This protein binds this small molecule.
Small molecule (SMILES): Nc1ncnc2c1ncn2[C@@H]1O[C@H](CO[P](=O)(O)O[P](=O)(O)CP(=O)(O)O)[C@@H](O)[C@H]1O

Binding-site contacts:
Ligand atom PA contacts residue ASN66 of chain 1.B at 3.8 Å.
Ligand atom PG contacts residue MG1 of chain 1.J at 3.2 Å.
Ligand atom C3B contacts residue MG1 of chain 1.J at 3.8 Å.
Ligand atom O3A contacts residue MG1 of chain 1.J at 3.3 Å.
Ligand atom C8 contacts residue ILE98 of chain 1.B at 3.7 Å (hydrophobic).
Ligand atom O5' contacts residue ASN66 of chain 1.B at 3.7 Å.
Ligand atom N6 contacts residue ASP93 of chain 1.B at 3.9 Å.
Ligand atom C6 contacts residue ASN66 of chain 1.B at 4.0 Å.
Ligand atom O1B contacts residue ASN66 of chain 1.B at 2.5 Å (h-bond).
Ligand atom O2G contacts residue MG1 of chain 1.J at 2.0 Å.
Ligand atom O1A contacts residue VAL139 of chain 1.B at 3.2 Å (h-bond).
Ligand atom PG contacts residue VAL137 of chain 1.B at 3.7 Å.
Ligand atom N9 contacts residue ILE98 of chain 1.B at 3.9 Å.
Ligand atom C6 contacts residue ILE98 of chain 1.B at 3.6 Å (hydrophobic).
Ligand atom N1 contacts residue SER183 of chain 1.B at 3.7 Å.
Ligand atom C5' contacts residue VAL113 of chain 1.B at 3.8 Å (hydrophobic).
Ligand atom O1G contacts residue VAL137 of chain 1.B at 3.4 Å.
Ligand atom O4' contacts residue VAL113 of chain 1.B at 3.5 Å.
Ligand atom N6 contacts residue ILE98 of chain 1.B at 3.7 Å.
Ligand atom O1A contacts residue MG1 of chain 1.J at 2.4 Å.
Ligand atom O3G contacts residue VAL137 of chain 1.B at 3.1 Å.
Ligand atom PA contacts residue VAL139 of chain 1.B at 3.9 Å.
Ligand atom O1A contacts residue ASN66 of chain 1.B at 2.7 Å (h-bond).
Ligand atom O1B contacts residue MG1 of chain 1.J at 2.2 Å.
Ligand atom C4 contacts residue ILE98 of chain 1.B at 3.7 Å (hydrophobic).
Ligand atom N7 contacts residue ILE98 of chain 1.B at 3.4 Å.
Ligand atom N3 contacts residue GLU70 of chain 1.B at 3.5 Å (salt-bridge).
Ligand atom C6 contacts residue SER183 of chain 1.B at 3.9 Å.
Ligand atom PB contacts residue ASN66 of chain 1.B at 3.9 Å.
Ligand atom O2A contacts residue VAL139 of chain 1.B at 3.6 Å (h-bond).
Ligand atom O3G contacts residue MG1 of chain 1.J at 3.6 Å.
Ligand atom PA contacts residue MG1 of chain 1.J at 3.4 Å.
Ligand atom C2 contacts residue GLU70 of chain 1.B at 3.3 Å.
Ligand atom N1 contacts residue GLU70 of chain 1.B at 3.6 Å.
Ligand atom N6 contacts residue SER183 of chain 1.B at 3.5 Å (h-bond).
Ligand atom N7 contacts residue ASN66 of chain 1.B at 3.8 Å.
Ligand atom PB contacts residue MG1 of chain 1.J at 3.1 Å.
Ligand atom C5 contacts residue ILE98 of chain 1.B at 3.3 Å (hydrophobic).
Ligand atom O3G contacts residue GLY138 of chain 1.B at 3.1 Å (h-bond).
Ligand atom O2A contacts residue GLY138 of chain 1.B at 3.8 Å.

Sequence of chain 1.B:
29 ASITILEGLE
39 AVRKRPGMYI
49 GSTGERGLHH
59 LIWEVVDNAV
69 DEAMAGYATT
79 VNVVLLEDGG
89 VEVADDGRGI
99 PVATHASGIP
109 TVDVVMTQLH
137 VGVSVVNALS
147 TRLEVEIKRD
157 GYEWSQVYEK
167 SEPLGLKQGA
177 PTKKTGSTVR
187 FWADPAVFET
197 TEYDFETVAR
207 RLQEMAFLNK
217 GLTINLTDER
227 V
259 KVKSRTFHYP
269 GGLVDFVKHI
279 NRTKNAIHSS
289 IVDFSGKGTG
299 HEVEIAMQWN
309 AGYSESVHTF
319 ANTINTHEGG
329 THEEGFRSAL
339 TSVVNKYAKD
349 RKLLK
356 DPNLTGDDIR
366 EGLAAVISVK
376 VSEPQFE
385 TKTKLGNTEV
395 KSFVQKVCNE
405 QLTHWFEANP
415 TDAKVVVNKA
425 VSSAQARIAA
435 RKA